A small-molecule ligand and the protein it binds are described below.
Small molecule (SMILES): CC(=O)N[C@H]1[C@H](O[C@H]2[C@H](O)[C@@H](NC(C)=O)CO[C@@H]2CO)O[C@H](CO)[C@@H](O)[C@@H]1O

Sequence of chain 1.A:
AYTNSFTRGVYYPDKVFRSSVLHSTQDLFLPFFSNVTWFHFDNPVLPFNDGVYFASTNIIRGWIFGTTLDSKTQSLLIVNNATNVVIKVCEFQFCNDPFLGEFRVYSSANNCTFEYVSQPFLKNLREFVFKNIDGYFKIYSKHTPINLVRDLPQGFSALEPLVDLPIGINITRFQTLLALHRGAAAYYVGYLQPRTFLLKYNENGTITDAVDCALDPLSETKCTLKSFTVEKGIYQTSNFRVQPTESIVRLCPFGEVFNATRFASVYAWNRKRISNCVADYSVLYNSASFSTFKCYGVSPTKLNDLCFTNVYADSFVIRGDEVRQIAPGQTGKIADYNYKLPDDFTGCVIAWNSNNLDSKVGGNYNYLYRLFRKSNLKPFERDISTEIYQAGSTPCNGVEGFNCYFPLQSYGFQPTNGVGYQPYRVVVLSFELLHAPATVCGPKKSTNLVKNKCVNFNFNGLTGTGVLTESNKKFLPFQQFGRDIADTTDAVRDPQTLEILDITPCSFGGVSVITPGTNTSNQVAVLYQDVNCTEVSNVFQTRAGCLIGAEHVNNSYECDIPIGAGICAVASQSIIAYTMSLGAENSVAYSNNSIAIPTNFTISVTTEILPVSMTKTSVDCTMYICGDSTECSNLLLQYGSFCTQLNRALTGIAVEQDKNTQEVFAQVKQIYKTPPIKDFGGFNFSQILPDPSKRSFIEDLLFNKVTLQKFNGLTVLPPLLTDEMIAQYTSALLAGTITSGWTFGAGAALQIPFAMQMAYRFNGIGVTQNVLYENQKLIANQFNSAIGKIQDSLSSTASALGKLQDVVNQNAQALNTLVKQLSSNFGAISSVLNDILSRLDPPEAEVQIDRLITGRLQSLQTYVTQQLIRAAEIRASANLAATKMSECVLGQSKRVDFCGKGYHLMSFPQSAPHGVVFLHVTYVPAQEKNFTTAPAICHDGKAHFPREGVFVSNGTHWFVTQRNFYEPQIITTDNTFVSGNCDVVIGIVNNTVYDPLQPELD

Binding-site contacts:
Ligand atom O5 contacts residue ASN1134 of chain 1.A at 2.4 Å (h-bond).
Ligand atom O7 contacts residue ASN1134 of chain 1.A at 4.4 Å.
Ligand atom C7 contacts residue ASN1134 of chain 1.A at 3.9 Å.
Ligand atom C4 contacts residue ASN1134 of chain 1.A at 4.2 Å.
Ligand atom N2 contacts residue ASN1134 of chain 1.A at 2.8 Å (h-bond).
Ligand atom C5 contacts residue ASN1134 of chain 1.A at 3.7 Å.
Ligand atom C3 contacts residue ASN1134 of chain 1.A at 3.7 Å.
Ligand atom C2 contacts residue ASN1134 of chain 1.A at 2.4 Å.
Ligand atom C1 contacts residue ASN1134 of chain 1.A at 1.4 Å.